This small molecule binds to this protein.
Small molecule (SMILES): O[C@@H]1[C@H](O)CN[C@@H]1Cn1cc(-c2cc(Cl)cc(Cl)c2)nn1

Sequence of chain 1.A:
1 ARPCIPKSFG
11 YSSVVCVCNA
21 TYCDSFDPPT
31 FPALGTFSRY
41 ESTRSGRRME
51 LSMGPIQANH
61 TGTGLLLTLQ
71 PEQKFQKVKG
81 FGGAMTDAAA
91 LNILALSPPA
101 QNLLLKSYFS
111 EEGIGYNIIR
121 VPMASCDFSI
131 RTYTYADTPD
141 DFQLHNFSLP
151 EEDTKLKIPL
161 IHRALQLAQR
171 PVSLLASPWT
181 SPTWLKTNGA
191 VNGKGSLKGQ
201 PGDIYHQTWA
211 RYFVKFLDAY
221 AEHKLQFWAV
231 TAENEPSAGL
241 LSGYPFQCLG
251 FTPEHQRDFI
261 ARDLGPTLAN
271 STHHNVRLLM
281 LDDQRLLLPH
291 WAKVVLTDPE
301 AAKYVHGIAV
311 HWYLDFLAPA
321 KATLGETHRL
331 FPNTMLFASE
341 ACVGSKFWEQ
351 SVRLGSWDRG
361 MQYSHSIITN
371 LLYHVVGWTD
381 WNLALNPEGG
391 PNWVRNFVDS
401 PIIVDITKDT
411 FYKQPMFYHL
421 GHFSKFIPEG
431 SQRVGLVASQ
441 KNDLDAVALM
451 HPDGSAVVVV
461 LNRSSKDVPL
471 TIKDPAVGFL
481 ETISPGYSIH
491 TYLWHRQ

Binding-site contacts:
Ligand atom CL20 contacts residue TYR313 of chain 1.A at 3.7 Å.
Ligand atom C14 contacts residue GLU340 of chain 1.A at 3.1 Å.
Ligand atom C09 contacts residue TYR313 of chain 1.A at 4.0 Å (hydrophobic).
Ligand atom N15 contacts residue GLU340 of chain 1.A at 2.4 Å (salt-bridge).
Ligand atom C06 contacts residue GLU235 of chain 1.A at 3.8 Å.
Ligand atom CL01 contacts residue GLN284 of chain 1.A at 3.6 Å.
Ligand atom CL20 contacts residue LEU314 of chain 1.A at 3.9 Å.
Ligand atom C18 contacts residue TYR313 of chain 1.A at 3.5 Å (hydrophobic).
Ligand atom O11 contacts residue PHE128 of chain 1.A at 3.4 Å.
Ligand atom C21 contacts residue LEU314 of chain 1.A at 3.3 Å (hydrophobic).
Ligand atom N17 contacts residue SER345 of chain 1.A at 3.3 Å (h-bond).
Ligand atom CL01 contacts residue LEU314 of chain 1.A at 3.9 Å.
Ligand atom C12 contacts residue GLU340 of chain 1.A at 3.9 Å.
Ligand atom CL20 contacts residue LYS346 of chain 1.A at 3.6 Å.
Ligand atom O11 contacts residue ASN396 of chain 1.A at 3.5 Å (h-bond).
Ligand atom C06 contacts residue TYR244 of chain 1.A at 3.9 Å (hydrophobic).
Ligand atom C19 contacts residue TYR313 of chain 1.A at 3.7 Å (hydrophobic).
Ligand atom C09 contacts residue GLU340 of chain 1.A at 3.2 Å.
Ligand atom C12 contacts residue ASP127 of chain 1.A at 3.5 Å.
Ligand atom O11 contacts residue ASP127 of chain 1.A at 2.6 Å (salt-bridge).
Ligand atom C14 contacts residue ASN234 of chain 1.A at 3.6 Å.
Ligand atom C14 contacts residue GLU235 of chain 1.A at 3.1 Å.
Ligand atom C04 contacts residue TYR313 of chain 1.A at 3.9 Å (hydrophobic).
Ligand atom C10 contacts residue TRP381 of chain 1.A at 3.3 Å (hydrophobic).
Ligand atom N16 contacts residue SER345 of chain 1.A at 3.6 Å (h-bond).
Ligand atom C14 contacts residue TRP179 of chain 1.A at 3.6 Å (hydrophobic).
Ligand atom O13 contacts residue ASP127 of chain 1.A at 2.7 Å (salt-bridge).
Ligand atom O13 contacts residue PHE246 of chain 1.A at 3.1 Å.
Ligand atom N15 contacts residue GLU235 of chain 1.A at 3.0 Å (salt-bridge).
Ligand atom N07 contacts residue PHE246 of chain 1.A at 4.0 Å.
Ligand atom C10 contacts residue GLU340 of chain 1.A at 3.5 Å.
Ligand atom C12 contacts residue TRP179 of chain 1.A at 3.3 Å (hydrophobic).
Ligand atom C08 contacts residue GLU235 of chain 1.A at 3.9 Å.
Ligand atom O13 contacts residue TRP179 of chain 1.A at 3.0 Å (h-bond).
Ligand atom C10 contacts residue ASP127 of chain 1.A at 3.9 Å.
Ligand atom C12 contacts residue TRP381 of chain 1.A at 3.5 Å (hydrophobic).
Ligand atom O11 contacts residue TRP381 of chain 1.A at 3.1 Å (h-bond).
Ligand atom N16 contacts residue ASN396 of chain 1.A at 3.9 Å.
Ligand atom C03 contacts residue GLN284 of chain 1.A at 3.6 Å.
Ligand atom C08 contacts residue PHE246 of chain 1.A at 3.5 Å (hydrophobic).